Sequence of chain 49.C:
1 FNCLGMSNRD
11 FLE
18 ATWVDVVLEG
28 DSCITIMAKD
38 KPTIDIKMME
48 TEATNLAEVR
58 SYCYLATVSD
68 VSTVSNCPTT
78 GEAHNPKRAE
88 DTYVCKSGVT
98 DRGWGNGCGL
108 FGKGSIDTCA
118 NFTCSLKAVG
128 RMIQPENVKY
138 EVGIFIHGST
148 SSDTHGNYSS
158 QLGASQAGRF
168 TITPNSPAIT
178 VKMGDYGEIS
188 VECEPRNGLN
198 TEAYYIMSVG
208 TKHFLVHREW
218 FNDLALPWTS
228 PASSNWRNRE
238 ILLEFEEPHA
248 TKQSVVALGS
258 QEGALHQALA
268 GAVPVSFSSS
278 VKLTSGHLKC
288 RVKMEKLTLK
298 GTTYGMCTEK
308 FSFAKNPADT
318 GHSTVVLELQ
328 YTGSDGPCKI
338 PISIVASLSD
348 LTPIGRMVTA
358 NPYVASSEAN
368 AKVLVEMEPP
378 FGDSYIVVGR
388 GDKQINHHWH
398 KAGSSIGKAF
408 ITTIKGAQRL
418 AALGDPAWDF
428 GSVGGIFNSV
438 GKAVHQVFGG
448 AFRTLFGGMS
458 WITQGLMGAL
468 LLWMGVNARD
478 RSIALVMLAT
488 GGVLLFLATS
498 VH

The protein below binds the small molecule below.
Small molecule (SMILES): CC(=O)N[C@@H]1[C@@H](O)[C@H](O)[C@@H](CO)O[C@H]1O

Binding-site contacts:
Ligand atom C4 contacts residue ASN154 of chain 49.C at 4.2 Å.
Ligand atom C2 contacts residue ASN154 of chain 49.C at 2.4 Å.
Ligand atom C1 contacts residue ASN154 of chain 49.C at 1.4 Å.
Ligand atom C1 contacts residue SER157 of chain 49.C at 3.9 Å.
Ligand atom O5 contacts residue SER157 of chain 49.C at 3.8 Å.
Ligand atom C5 contacts residue ASN154 of chain 49.C at 3.7 Å.
Ligand atom N2 contacts residue ASN154 of chain 49.C at 2.9 Å (h-bond).
Ligand atom C8 contacts residue ASN154 of chain 49.C at 4.2 Å.
Ligand atom C3 contacts residue ASN154 of chain 49.C at 3.8 Å.
Ligand atom C7 contacts residue ASN154 of chain 49.C at 4.0 Å.
Ligand atom O5 contacts residue ASN154 of chain 49.C at 2.4 Å (h-bond).